This protein binds this small molecule.
Small molecule (SMILES): CC(=O)N[C@@H]1[C@@H](O)[C@H](O)[C@@H](CO)O[C@H]1O

Binding-site contacts:
Ligand atom C8 contacts residue ASN654 of chain 1.G at 4.3 Å.
Ligand atom O5 contacts residue ASN654 of chain 1.G at 2.4 Å (h-bond).
Ligand atom C2 contacts residue ASN654 of chain 1.G at 2.4 Å.
Ligand atom C5 contacts residue ASN654 of chain 1.G at 3.7 Å.
Ligand atom N2 contacts residue ASN654 of chain 1.G at 2.9 Å (h-bond).
Ligand atom C7 contacts residue ASN654 of chain 1.G at 3.1 Å.
Ligand atom O7 contacts residue ASN654 of chain 1.G at 3.0 Å (h-bond).
Ligand atom C3 contacts residue ASN654 of chain 1.G at 3.8 Å.
Ligand atom C4 contacts residue ASN654 of chain 1.G at 4.2 Å.
Ligand atom C1 contacts residue ASN654 of chain 1.G at 1.4 Å.

Sequence of chain 1.G:
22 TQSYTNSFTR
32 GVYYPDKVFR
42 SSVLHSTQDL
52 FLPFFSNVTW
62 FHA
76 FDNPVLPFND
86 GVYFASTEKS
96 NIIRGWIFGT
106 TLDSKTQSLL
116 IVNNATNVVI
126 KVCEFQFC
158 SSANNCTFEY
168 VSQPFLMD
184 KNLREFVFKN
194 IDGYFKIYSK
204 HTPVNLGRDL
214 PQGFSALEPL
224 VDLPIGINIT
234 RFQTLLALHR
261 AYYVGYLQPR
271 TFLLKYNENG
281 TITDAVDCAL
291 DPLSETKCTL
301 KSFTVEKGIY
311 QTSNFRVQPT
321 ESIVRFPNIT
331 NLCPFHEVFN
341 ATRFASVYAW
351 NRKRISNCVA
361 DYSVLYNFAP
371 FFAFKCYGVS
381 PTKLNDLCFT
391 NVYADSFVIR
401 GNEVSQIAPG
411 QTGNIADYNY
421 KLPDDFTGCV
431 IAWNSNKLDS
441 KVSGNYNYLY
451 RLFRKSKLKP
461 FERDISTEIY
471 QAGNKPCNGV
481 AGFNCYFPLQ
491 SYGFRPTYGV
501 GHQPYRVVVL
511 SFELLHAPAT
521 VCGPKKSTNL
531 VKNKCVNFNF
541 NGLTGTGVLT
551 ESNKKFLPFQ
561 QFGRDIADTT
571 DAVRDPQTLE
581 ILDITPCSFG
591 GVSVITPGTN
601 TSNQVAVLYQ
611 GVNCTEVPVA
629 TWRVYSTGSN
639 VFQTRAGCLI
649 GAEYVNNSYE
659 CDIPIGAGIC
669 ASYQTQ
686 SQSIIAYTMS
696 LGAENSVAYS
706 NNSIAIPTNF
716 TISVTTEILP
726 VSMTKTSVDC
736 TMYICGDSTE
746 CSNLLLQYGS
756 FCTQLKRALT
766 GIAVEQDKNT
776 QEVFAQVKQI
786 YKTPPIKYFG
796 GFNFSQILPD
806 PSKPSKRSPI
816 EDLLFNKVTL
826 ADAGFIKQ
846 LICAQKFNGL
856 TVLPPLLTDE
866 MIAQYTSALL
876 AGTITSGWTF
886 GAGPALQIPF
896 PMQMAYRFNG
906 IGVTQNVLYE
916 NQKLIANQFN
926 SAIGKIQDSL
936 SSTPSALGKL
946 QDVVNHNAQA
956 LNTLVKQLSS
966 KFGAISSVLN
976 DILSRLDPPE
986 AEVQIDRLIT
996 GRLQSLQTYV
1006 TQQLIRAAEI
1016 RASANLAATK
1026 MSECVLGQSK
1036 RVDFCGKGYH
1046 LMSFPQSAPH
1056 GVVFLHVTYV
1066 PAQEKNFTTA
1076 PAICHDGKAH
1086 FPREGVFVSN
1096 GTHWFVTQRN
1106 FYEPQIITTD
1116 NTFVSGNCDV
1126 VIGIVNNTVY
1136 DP